Sequence of chain 1.B:
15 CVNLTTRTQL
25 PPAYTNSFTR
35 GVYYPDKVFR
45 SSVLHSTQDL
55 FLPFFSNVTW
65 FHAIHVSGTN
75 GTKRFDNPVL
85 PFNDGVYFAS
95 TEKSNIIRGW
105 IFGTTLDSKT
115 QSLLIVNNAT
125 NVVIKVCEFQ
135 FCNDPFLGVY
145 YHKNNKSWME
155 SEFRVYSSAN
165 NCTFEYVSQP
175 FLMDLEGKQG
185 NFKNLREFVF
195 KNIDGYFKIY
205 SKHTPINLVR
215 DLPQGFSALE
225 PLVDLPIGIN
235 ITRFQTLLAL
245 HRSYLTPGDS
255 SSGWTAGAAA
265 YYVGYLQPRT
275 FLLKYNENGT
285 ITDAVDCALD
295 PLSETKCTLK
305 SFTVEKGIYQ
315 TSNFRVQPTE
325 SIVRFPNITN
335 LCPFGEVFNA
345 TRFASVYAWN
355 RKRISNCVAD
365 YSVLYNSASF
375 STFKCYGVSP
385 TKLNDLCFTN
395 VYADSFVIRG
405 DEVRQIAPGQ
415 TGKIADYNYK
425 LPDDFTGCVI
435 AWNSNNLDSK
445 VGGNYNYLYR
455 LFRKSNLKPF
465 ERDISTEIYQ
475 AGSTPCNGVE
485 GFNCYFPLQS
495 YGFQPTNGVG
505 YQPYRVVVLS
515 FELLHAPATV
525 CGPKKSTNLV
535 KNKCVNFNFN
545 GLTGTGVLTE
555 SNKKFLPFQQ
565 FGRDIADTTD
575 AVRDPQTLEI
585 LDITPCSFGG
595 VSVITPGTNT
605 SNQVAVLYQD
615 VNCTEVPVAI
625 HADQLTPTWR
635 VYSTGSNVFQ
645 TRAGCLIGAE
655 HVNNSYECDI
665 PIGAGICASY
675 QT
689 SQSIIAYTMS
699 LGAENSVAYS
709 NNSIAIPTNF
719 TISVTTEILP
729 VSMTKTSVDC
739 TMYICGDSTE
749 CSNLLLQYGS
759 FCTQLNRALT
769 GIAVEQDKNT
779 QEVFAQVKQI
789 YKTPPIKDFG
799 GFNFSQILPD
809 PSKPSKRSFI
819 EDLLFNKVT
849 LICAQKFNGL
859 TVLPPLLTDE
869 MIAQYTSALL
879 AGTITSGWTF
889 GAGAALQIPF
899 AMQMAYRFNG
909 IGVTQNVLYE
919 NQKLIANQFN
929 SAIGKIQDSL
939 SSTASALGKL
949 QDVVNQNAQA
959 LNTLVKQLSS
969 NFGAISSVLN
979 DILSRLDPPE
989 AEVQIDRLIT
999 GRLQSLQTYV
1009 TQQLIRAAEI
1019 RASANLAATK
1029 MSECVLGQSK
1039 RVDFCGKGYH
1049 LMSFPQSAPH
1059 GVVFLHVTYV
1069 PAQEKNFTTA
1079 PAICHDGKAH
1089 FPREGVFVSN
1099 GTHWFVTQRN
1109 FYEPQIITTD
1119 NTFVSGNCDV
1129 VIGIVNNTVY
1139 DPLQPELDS

Binding-site contacts:
Ligand atom C7 contacts residue ASN234 of chain 1.C at 3.4 Å.
Ligand atom C4 contacts residue ASN234 of chain 1.C at 4.3 Å.
Ligand atom O7 contacts residue ASN234 of chain 1.C at 4.3 Å.
Ligand atom N2 contacts residue ASN234 of chain 1.C at 2.9 Å (h-bond).
Ligand atom C3 contacts residue ASN234 of chain 1.C at 3.8 Å.
Ligand atom C2 contacts residue ASN234 of chain 1.C at 2.5 Å.
Ligand atom O5 contacts residue ASN234 of chain 1.C at 2.4 Å (h-bond).
Ligand atom O6 contacts residue ASN234 of chain 1.C at 3.7 Å.
Ligand atom C5 contacts residue ASN234 of chain 1.C at 3.7 Å.
Ligand atom C6 contacts residue ASN234 of chain 1.C at 4.5 Å.
Ligand atom C8 contacts residue ASN234 of chain 1.C at 3.5 Å.
Ligand atom C1 contacts residue ASN234 of chain 1.C at 1.4 Å.
Ligand atom O6 contacts residue THR108 of chain 1.C at 4.0 Å.
Ligand atom O3 contacts residue HIS519 of chain 1.B at 3.6 Å.

Sequence of chain 1.C:
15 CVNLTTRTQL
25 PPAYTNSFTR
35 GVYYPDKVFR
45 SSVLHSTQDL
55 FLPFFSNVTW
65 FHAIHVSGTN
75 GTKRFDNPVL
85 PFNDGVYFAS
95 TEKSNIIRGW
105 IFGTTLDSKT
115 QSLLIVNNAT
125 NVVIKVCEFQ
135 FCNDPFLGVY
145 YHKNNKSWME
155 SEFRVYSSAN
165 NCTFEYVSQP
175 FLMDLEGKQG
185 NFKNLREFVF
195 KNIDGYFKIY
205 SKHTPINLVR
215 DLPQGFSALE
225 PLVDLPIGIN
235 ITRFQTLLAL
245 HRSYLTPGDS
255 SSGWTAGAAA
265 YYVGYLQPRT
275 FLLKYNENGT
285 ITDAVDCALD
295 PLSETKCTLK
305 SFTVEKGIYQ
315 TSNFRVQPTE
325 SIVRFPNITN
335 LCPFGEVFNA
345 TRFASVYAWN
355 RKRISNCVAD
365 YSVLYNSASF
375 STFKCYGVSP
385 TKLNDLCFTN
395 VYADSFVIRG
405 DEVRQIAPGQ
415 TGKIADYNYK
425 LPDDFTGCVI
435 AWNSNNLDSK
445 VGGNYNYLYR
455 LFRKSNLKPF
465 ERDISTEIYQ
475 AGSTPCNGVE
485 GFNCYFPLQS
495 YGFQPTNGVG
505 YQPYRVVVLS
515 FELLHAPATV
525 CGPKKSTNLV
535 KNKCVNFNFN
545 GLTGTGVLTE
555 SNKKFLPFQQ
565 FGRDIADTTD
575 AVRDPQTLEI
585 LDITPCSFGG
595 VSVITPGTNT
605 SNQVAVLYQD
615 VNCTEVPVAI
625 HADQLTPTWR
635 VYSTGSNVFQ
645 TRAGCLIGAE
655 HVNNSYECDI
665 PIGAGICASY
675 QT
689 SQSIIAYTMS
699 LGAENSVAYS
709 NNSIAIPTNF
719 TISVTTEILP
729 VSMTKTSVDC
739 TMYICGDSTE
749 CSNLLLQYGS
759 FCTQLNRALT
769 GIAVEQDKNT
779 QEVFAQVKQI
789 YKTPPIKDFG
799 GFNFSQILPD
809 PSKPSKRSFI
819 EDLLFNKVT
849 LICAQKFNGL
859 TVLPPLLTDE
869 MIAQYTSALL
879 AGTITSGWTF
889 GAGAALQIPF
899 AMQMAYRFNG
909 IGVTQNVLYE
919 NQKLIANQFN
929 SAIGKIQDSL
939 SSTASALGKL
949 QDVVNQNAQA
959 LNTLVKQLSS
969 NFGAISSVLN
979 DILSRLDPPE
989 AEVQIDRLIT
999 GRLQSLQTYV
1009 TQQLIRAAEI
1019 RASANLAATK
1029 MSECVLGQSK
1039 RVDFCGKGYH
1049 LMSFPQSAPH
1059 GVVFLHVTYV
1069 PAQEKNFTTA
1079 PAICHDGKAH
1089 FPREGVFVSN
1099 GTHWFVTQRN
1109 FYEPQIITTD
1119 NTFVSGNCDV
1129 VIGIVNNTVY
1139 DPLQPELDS

This small molecule binds to this protein.
Small molecule (SMILES): CC(=O)N[C@@H]1[C@@H](O)[C@H](O)[C@@H](CO)O[C@H]1O